Sequence of chain 1.L:
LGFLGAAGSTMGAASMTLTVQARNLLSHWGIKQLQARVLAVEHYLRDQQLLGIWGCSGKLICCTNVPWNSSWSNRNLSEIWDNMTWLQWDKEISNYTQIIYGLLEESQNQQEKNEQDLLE

The protein below binds the small molecule below.
Small molecule (SMILES): CC(=O)N[C@@H]1[C@@H](O)[C@H](O)[C@@H](CO)O[C@H]1O

Binding-site contacts:
Ligand atom O7 contacts residue ASN126 of chain 1.L at 3.3 Å (h-bond).
Ligand atom C5 contacts residue ASN126 of chain 1.L at 3.6 Å.
Ligand atom C8 contacts residue ASN126 of chain 1.L at 4.0 Å.
Ligand atom O7 contacts residue ILE124 of chain 1.L at 4.2 Å.
Ligand atom C7 contacts residue ASN126 of chain 1.L at 3.3 Å.
Ligand atom N2 contacts residue ASN126 of chain 1.L at 2.9 Å (h-bond).
Ligand atom C1 contacts residue ASN126 of chain 1.L at 1.4 Å.
Ligand atom O5 contacts residue ASN126 of chain 1.L at 2.3 Å (h-bond).
Ligand atom O7 contacts residue LYS122 of chain 1.L at 3.2 Å (salt-bridge).
Ligand atom C8 contacts residue LYS122 of chain 1.L at 4.5 Å.
Ligand atom O7 contacts residue GLU123 of chain 1.L at 3.2 Å (salt-bridge).
Ligand atom C2 contacts residue ASN126 of chain 1.L at 2.5 Å.
Ligand atom C7 contacts residue LYS122 of chain 1.L at 3.8 Å.
Ligand atom C4 contacts residue ASN126 of chain 1.L at 4.2 Å.
Ligand atom C3 contacts residue ASN126 of chain 1.L at 3.8 Å.
Ligand atom C7 contacts residue GLU123 of chain 1.L at 3.7 Å.
Ligand atom O7 contacts residue SER125 of chain 1.L at 3.4 Å (h-bond).
Ligand atom C8 contacts residue GLU123 of chain 1.L at 3.4 Å.